Sequence of chain 1.A:
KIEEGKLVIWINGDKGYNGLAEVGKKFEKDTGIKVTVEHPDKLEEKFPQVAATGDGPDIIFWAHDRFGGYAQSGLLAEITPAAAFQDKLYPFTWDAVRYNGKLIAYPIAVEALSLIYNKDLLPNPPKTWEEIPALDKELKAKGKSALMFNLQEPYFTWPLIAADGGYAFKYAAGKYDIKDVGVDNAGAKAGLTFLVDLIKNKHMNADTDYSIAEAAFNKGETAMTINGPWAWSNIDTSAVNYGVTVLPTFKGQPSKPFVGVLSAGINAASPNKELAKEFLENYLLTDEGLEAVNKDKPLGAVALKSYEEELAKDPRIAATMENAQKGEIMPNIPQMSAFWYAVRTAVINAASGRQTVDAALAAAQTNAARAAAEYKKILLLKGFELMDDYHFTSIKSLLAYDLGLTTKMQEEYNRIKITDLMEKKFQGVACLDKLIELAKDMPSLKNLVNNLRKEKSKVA

The small molecule below binds the protein below.
Small molecule (SMILES): OC[C@H]1O[C@H](O[C@H]2[C@H](O)[C@@H](O)[C@@H](O)O[C@@H]2CO)[C@H](O)[C@@H](O)[C@@H]1O

Binding-site contacts:
Ligand atom O2 contacts residue GLU112 of chain 1.A at 2.8 Å (salt-bridge).
Ligand atom C6 contacts residue TRP341 of chain 1.A at 3.8 Å (hydrophobic).
Ligand atom O2 contacts residue TRP63 of chain 1.A at 3.5 Å (h-bond).
Ligand atom O2 contacts residue ALA64 of chain 1.A at 3.4 Å.
Ligand atom O2 contacts residue ASP66 of chain 1.A at 2.8 Å (salt-bridge).
Ligand atom O1 contacts residue ASN13 of chain 1.A at 3.5 Å (h-bond).
Ligand atom O1 contacts residue ASP15 of chain 1.A at 2.9 Å (salt-bridge).
Ligand atom C1 contacts residue TYR156 of chain 1.A at 3.5 Å (hydrophobic).
Ligand atom C2 contacts residue LYS16 of chain 1.A at 3.9 Å.
Ligand atom O6 contacts residue PHE157 of chain 1.A at 3.7 Å.
Ligand atom C6 contacts residue TYR156 of chain 1.A at 3.7 Å (hydrophobic).
Ligand atom C1 contacts residue TRP231 of chain 1.A at 3.7 Å (hydrophobic).
Ligand atom C4 contacts residue ARG67 of chain 1.A at 3.7 Å.
Ligand atom C4 contacts residue TYR156 of chain 1.A at 3.8 Å (hydrophobic).
Ligand atom O2 contacts residue TRP231 of chain 1.A at 3.9 Å.
Ligand atom O1 contacts residue LYS16 of chain 1.A at 3.4 Å (salt-bridge).
Ligand atom O6 contacts residue TYR156 of chain 1.A at 2.9 Å (h-bond).
Ligand atom C1 contacts residue ASP15 of chain 1.A at 3.6 Å.
Ligand atom O3 contacts residue ALA64 of chain 1.A at 3.4 Å.
Ligand atom O2 contacts residue LYS16 of chain 1.A at 2.8 Å (salt-bridge).
Ligand atom O3 contacts residue ARG67 of chain 1.A at 3.0 Å (salt-bridge).
Ligand atom O6 contacts residue PRO155 of chain 1.A at 3.4 Å (h-bond).
Ligand atom C6 contacts residue PHE157 of chain 1.A at 3.9 Å (hydrophobic).
Ligand atom O3 contacts residue GLU112 of chain 1.A at 3.8 Å.
Ligand atom O3 contacts residue TRP341 of chain 1.A at 3.8 Å.
Ligand atom C2 contacts residue GLU112 of chain 1.A at 3.6 Å.
Ligand atom C3 contacts residue ASP66 of chain 1.A at 3.5 Å.
Ligand atom O4 contacts residue ARG67 of chain 1.A at 2.7 Å (salt-bridge).
Ligand atom C6 contacts residue PRO155 of chain 1.A at 4.0 Å (hydrophobic).
Ligand atom O2 contacts residue MET331 of chain 1.A at 3.8 Å.
Ligand atom C1 contacts residue LYS16 of chain 1.A at 3.9 Å.
Ligand atom O6 contacts residue GLU154 of chain 1.A at 3.1 Å (salt-bridge).
Ligand atom C6 contacts residue GLU154 of chain 1.A at 3.4 Å.
Ligand atom O3 contacts residue TRP63 of chain 1.A at 3.4 Å (h-bond).
Ligand atom O5 contacts residue TYR156 of chain 1.A at 3.2 Å.
Ligand atom C4 contacts residue TRP341 of chain 1.A at 3.6 Å (hydrophobic).
Ligand atom C2 contacts residue TRP231 of chain 1.A at 3.8 Å (hydrophobic).
Ligand atom O3 contacts residue ASP66 of chain 1.A at 2.5 Å (salt-bridge).
Ligand atom C3 contacts residue TRP63 of chain 1.A at 3.6 Å (hydrophobic).
Ligand atom C2 contacts residue ASP66 of chain 1.A at 3.4 Å.